A small-molecule ligand and the protein it binds are described below.
Small molecule (SMILES): CC(=O)N[C@@H]1[C@@H](O)[C@H](O)[C@@H](CO)O[C@H]1O

Binding-site contacts:
Ligand atom C8 contacts residue PHE153 of chain 1.A at 3.5 Å (hydrophobic).
Ligand atom C7 contacts residue ASN154 of chain 1.A at 3.4 Å.
Ligand atom O7 contacts residue ASN154 of chain 1.A at 4.0 Å.
Ligand atom C1 contacts residue ASN154 of chain 1.A at 1.5 Å.
Ligand atom C8 contacts residue ASN154 of chain 1.A at 3.7 Å.
Ligand atom N2 contacts residue ASN154 of chain 1.A at 2.7 Å (h-bond).
Ligand atom O7 contacts residue GLN132 of chain 1.A at 4.3 Å.
Ligand atom C7 contacts residue SER152 of chain 1.A at 4.5 Å.
Ligand atom C5 contacts residue ASN154 of chain 1.A at 3.7 Å.
Ligand atom C8 contacts residue SER152 of chain 1.A at 3.8 Å.
Ligand atom C7 contacts residue PHE153 of chain 1.A at 3.9 Å (hydrophobic).
Ligand atom O7 contacts residue PHE153 of chain 1.A at 3.7 Å.
Ligand atom C8 contacts residue LYS165 of chain 1.A at 3.9 Å.
Ligand atom N2 contacts residue LYS165 of chain 1.A at 4.3 Å.
Ligand atom C3 contacts residue ASN154 of chain 1.A at 3.8 Å.
Ligand atom O7 contacts residue SER152 of chain 1.A at 3.9 Å.
Ligand atom C4 contacts residue ASN154 of chain 1.A at 4.2 Å.
Ligand atom C2 contacts residue ASN154 of chain 1.A at 2.5 Å.
Ligand atom O5 contacts residue ASN154 of chain 1.A at 2.4 Å (h-bond).

Sequence of chain 1.A:
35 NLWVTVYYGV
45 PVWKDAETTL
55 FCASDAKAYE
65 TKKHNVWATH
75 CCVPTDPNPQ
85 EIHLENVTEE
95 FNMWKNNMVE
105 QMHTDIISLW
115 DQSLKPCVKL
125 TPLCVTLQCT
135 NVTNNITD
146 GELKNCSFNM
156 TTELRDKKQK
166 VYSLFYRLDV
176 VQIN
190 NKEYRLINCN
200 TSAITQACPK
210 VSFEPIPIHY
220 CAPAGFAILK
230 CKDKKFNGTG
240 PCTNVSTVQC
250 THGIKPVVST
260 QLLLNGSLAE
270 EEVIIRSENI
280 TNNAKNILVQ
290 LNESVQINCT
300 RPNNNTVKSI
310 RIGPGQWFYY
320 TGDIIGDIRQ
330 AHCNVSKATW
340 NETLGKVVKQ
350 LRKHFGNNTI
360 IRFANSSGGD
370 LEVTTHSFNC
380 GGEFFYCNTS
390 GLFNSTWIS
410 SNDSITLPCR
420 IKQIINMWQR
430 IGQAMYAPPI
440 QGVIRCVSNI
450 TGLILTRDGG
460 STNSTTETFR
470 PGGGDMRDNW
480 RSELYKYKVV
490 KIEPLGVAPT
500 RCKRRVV